Sequence of chain 45.B:
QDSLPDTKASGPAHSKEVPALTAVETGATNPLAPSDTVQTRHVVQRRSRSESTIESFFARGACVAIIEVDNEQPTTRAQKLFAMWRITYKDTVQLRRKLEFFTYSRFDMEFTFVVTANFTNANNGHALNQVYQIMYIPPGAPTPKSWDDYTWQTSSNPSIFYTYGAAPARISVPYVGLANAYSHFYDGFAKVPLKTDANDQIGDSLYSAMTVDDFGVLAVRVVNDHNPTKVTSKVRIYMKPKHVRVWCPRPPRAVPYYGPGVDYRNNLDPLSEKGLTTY

A small-molecule ligand and the protein it binds are described below.
Small molecule (SMILES): CCOC(=O)c1ccc(OCCCC2CCN(c3ccc(C)nn3)CC2)cc1

Sequence of chain 41.D:
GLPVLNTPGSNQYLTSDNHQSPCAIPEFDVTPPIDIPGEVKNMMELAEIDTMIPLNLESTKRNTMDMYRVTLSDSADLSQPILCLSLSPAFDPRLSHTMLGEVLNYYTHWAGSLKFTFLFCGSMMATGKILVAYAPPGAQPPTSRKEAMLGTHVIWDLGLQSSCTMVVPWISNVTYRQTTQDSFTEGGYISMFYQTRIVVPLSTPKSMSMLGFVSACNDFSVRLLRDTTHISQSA

Sequence of chain 45.D:
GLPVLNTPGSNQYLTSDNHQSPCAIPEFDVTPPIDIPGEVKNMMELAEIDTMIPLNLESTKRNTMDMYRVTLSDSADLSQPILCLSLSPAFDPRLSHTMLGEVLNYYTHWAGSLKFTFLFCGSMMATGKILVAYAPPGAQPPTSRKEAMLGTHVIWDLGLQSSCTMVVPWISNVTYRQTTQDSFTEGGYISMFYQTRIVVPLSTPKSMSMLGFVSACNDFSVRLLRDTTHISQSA

Binding-site contacts:
Ligand atom C10 contacts residue ILE108 of chain 45.B at 3.5 Å (hydrophobic).
Ligand atom O24 contacts residue PHE236 of chain 45.B at 3.9 Å.
Ligand atom C7 contacts residue VAL194 of chain 45.B at 3.6 Å (hydrophobic).
Ligand atom C3 contacts residue TYR157 of chain 45.B at 3.4 Å (hydrophobic).
Ligand atom O24 contacts residue THR109 of chain 45.B at 3.6 Å.
Ligand atom C9 contacts residue VAL194 of chain 45.B at 3.8 Å (hydrophobic).
Ligand atom O15 contacts residue MET130 of chain 45.B at 3.8 Å.
Ligand atom C1 contacts residue ILE155 of chain 45.B at 3.8 Å (hydrophobic).
Ligand atom N6 contacts residue VAL194 of chain 45.B at 3.6 Å.
Ligand atom C17 contacts residue MET130 of chain 45.B at 3.7 Å (hydrophobic).
Ligand atom C8 contacts residue TYR157 of chain 45.B at 3.4 Å (hydrophobic).
Ligand atom C20 contacts residue PHE236 of chain 45.B at 3.4 Å (hydrophobic).
Ligand atom C11 contacts residue PHE132 of chain 45.B at 3.5 Å (hydrophobic).
Ligand atom C19 contacts residue TYR110 of chain 45.B at 3.8 Å (hydrophobic).
Ligand atom C7 contacts residue TYR157 of chain 45.B at 3.5 Å (hydrophobic).
Ligand atom C3 contacts residue PRO179 of chain 45.B at 3.6 Å (hydrophobic).
Ligand atom O23 contacts residue TYR110 of chain 45.B at 3.5 Å.
Ligand atom C4 contacts residue ALA24 of chain 45.D at 3.9 Å (hydrophobic).
Ligand atom C18 contacts residue TYR110 of chain 45.B at 3.8 Å (hydrophobic).
Ligand atom N3 contacts residue LEU239 of chain 45.B at 3.8 Å.
Ligand atom O24 contacts residue TYR110 of chain 45.B at 3.3 Å.
Ligand atom O23 contacts residue PHE236 of chain 45.B at 3.3 Å.
Ligand atom C12 contacts residue PHE236 of chain 45.B at 3.7 Å (hydrophobic).
Ligand atom C19 contacts residue PHE236 of chain 45.B at 3.6 Å (hydrophobic).
Ligand atom C10 contacts residue PHE132 of chain 45.B at 3.7 Å (hydrophobic).
Ligand atom C8 contacts residue VAL194 of chain 45.B at 3.8 Å (hydrophobic).
Ligand atom N4 contacts residue ILE192 of chain 45.B at 3.6 Å.
Ligand atom C25 contacts residue THR109 of chain 45.B at 3.2 Å.
Ligand atom C3 contacts residue ALA24 of chain 45.D at 3.6 Å (hydrophobic).
Ligand atom C1 contacts residue ILE181 of chain 45.B at 3.5 Å (hydrophobic).
Ligand atom C22 contacts residue TYR110 of chain 45.B at 3.3 Å (hydrophobic).
Ligand atom C21 contacts residue TYR203 of chain 45.B at 3.7 Å (hydrophobic).
Ligand atom C22 contacts residue PHE236 of chain 45.B at 3.3 Å (hydrophobic).
Ligand atom N4 contacts residue LEU239 of chain 45.B at 3.6 Å.
Ligand atom C13 contacts residue PHE236 of chain 45.B at 3.8 Å (hydrophobic).
Ligand atom C4 contacts residue TYR157 of chain 45.B at 3.5 Å (hydrophobic).
Ligand atom N3 contacts residue ILE192 of chain 45.B at 3.7 Å.
Ligand atom C7 contacts residue ILE25 of chain 45.D at 3.8 Å (hydrophobic).
Ligand atom C16 contacts residue MET130 of chain 45.B at 3.8 Å (hydrophobic).
Ligand atom C13 contacts residue ILE108 of chain 45.B at 3.6 Å (hydrophobic).